Binding-site contacts:
Ligand atom C6 contacts residue THR255 of chain 1.A at 4.4 Å.
Ligand atom O4 contacts residue ARG293 of chain 1.A at 4.0 Å.
Ligand atom C8 contacts residue THR255 of chain 1.A at 4.3 Å.
Ligand atom O6 contacts residue THR255 of chain 1.A at 4.0 Å.
Ligand atom C5 contacts residue ASN253 of chain 1.A at 3.6 Å.
Ligand atom C7 contacts residue ILE309 of chain 1.A at 3.8 Å (hydrophobic).
Ligand atom C7 contacts residue ASN253 of chain 1.A at 3.8 Å.
Ligand atom C3 contacts residue ASN253 of chain 1.A at 3.8 Å.
Ligand atom C3 contacts residue ARG293 of chain 1.A at 3.4 Å.
Ligand atom O2 contacts residue ASP81 of chain 1.B at 2.2 Å (salt-bridge).
Ligand atom N2 contacts residue ARG293 of chain 1.A at 4.1 Å.
Ligand atom C5 contacts residue THR255 of chain 1.A at 3.6 Å.
Ligand atom C4 contacts residue ASP81 of chain 1.B at 4.1 Å.
Ligand atom C4 contacts residue ASN253 of chain 1.A at 4.2 Å.
Ligand atom N2 contacts residue ILE309 of chain 1.A at 3.5 Å.
Ligand atom C1 contacts residue ASN253 of chain 1.A at 1.4 Å.
Ligand atom O7 contacts residue LEU295 of chain 1.A at 4.1 Å.
Ligand atom O3 contacts residue LEU295 of chain 1.A at 2.6 Å (h-bond).
Ligand atom O7 contacts residue ILE309 of chain 1.A at 3.4 Å.
Ligand atom O7 contacts residue ARG293 of chain 1.A at 3.6 Å.
Ligand atom N2 contacts residue SER307 of chain 1.A at 4.2 Å.
Ligand atom C1 contacts residue SER307 of chain 1.A at 3.9 Å.
Ligand atom C8 contacts residue LEU295 of chain 1.A at 4.1 Å (hydrophobic).
Ligand atom O7 contacts residue SER305 of chain 1.A at 3.3 Å (h-bond).
Ligand atom O5 contacts residue ASN253 of chain 1.A at 2.4 Å (h-bond).
Ligand atom O3 contacts residue PHE80 of chain 1.B at 4.2 Å.
Ligand atom O5 contacts residue THR255 of chain 1.A at 3.6 Å.
Ligand atom C1 contacts residue ASP81 of chain 1.B at 4.2 Å.
Ligand atom C7 contacts residue SER305 of chain 1.A at 4.0 Å.
Ligand atom O3 contacts residue ARG293 of chain 1.A at 3.2 Å (salt-bridge).
Ligand atom C2 contacts residue ASP81 of chain 1.B at 3.4 Å.
Ligand atom C8 contacts residue SER305 of chain 1.A at 4.1 Å.
Ligand atom C2 contacts residue ASN253 of chain 1.A at 2.5 Å.
Ligand atom C8 contacts residue ASN253 of chain 1.A at 4.2 Å.
Ligand atom C3 contacts residue ASP81 of chain 1.B at 3.6 Å.
Ligand atom C3 contacts residue LEU295 of chain 1.A at 3.7 Å (hydrophobic).
Ligand atom O3 contacts residue ASP81 of chain 1.B at 2.9 Å (salt-bridge).
Ligand atom N2 contacts residue ASN253 of chain 1.A at 2.9 Å (h-bond).
Ligand atom C1 contacts residue THR255 of chain 1.A at 3.6 Å.
Ligand atom O7 contacts residue TRP288 of chain 1.A at 4.0 Å.

The small molecule below binds the protein below.
Small molecule (SMILES): CC(=O)N[C@H]1[C@H](O[C@H]2[C@H](O)[C@@H](NC(C)=O)CO[C@@H]2CO)O[C@H](CO)[C@@H](O[C@@H]2O[C@H](CO[C@H]3O[C@H](CO)[C@@H](O)[C@H](O)[C@@H]3O)[C@@H](O)[C@H](O[C@H]3O[C@H](CO)[C@@H](O)[C@H](O)[C@@H]3O)[C@@H]2O)[C@@H]1O

Sequence of chain 1.B:
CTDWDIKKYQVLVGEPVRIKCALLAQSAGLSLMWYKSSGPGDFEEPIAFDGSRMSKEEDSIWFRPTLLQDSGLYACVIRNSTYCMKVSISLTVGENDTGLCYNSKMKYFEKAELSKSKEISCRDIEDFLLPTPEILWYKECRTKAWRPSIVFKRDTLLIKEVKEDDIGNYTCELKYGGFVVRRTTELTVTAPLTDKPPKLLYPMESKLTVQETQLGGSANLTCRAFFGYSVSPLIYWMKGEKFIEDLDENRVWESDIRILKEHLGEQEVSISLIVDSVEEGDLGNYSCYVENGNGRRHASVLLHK

Sequence of chain 1.A:
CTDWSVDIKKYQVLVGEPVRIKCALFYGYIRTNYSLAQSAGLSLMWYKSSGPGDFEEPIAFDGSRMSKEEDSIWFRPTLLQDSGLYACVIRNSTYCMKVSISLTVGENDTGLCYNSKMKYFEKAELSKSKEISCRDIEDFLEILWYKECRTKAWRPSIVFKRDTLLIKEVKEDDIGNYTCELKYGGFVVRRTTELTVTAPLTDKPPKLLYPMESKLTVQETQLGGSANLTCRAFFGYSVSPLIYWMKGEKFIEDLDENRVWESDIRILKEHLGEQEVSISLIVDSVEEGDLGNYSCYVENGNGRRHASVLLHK